The protein below binds the small molecule below.
Small molecule (SMILES): CC(=O)N[C@H]1[C@H](O[C@H]2[C@H](O)[C@@H](NC(C)=O)CO[C@@H]2CO)O[C@H](CO)[C@@H](O[C@@H]2O[C@H](CO)[C@@H](O)[C@H](O)[C@@H]2O)[C@@H]1O

Binding-site contacts:
Ligand atom O7 contacts residue GLY75 of chain 2.F at 4.0 Å.
Ligand atom C7 contacts residue NAG1 of chain 2.K at 4.3 Å.
Ligand atom C8 contacts residue NAG1 of chain 2.K at 4.3 Å.
Ligand atom C8 contacts residue GLY75 of chain 2.F at 2.5 Å.
Ligand atom C7 contacts residue ASN96 of chain 2.F at 3.5 Å.
Ligand atom C7 contacts residue ASN77 of chain 2.F at 3.8 Å.
Ligand atom C8 contacts residue ASN77 of chain 2.F at 3.7 Å.
Ligand atom C1 contacts residue GLY75 of chain 2.F at 3.9 Å.
Ligand atom O7 contacts residue NAG1 of chain 2.K at 3.4 Å.
Ligand atom O5 contacts residue ASN96 of chain 2.F at 2.2 Å (h-bond).
Ligand atom O7 contacts residue ASN77 of chain 2.F at 3.4 Å (h-bond).
Ligand atom C2 contacts residue ASN96 of chain 2.F at 2.6 Å.
Ligand atom C1 contacts residue ASN96 of chain 2.F at 1.4 Å.
Ligand atom C7 contacts residue GLY75 of chain 2.F at 2.9 Å.
Ligand atom C8 contacts residue LYS76 of chain 2.F at 4.0 Å.
Ligand atom C3 contacts residue ASN96 of chain 2.F at 3.8 Å.
Ligand atom N2 contacts residue GLY75 of chain 2.F at 2.6 Å (h-bond).
Ligand atom C3 contacts residue GLY75 of chain 2.F at 4.4 Å.
Ligand atom N2 contacts residue ASN96 of chain 2.F at 3.1 Å (h-bond).
Ligand atom C5 contacts residue ASN96 of chain 2.F at 3.5 Å.
Ligand atom O7 contacts residue ASN96 of chain 2.F at 3.4 Å (h-bond).
Ligand atom C2 contacts residue GLY75 of chain 2.F at 3.8 Å.
Ligand atom C4 contacts residue ASN96 of chain 2.F at 4.2 Å.

Sequence of chain 2.F:
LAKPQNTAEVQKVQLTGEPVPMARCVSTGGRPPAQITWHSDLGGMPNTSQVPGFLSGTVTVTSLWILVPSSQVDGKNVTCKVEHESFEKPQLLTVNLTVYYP